Sequence of chain 1.N:
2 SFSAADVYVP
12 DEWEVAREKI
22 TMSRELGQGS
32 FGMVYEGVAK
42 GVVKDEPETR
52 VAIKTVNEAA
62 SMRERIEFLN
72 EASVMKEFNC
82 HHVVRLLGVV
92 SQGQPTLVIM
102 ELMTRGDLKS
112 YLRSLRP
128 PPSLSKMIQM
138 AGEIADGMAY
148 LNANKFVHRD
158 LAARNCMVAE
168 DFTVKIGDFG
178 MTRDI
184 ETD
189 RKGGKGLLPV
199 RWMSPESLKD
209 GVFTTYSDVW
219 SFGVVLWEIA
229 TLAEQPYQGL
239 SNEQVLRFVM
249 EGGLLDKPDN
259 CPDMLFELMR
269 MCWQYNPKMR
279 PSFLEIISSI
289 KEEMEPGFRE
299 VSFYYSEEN

A protein and the small-molecule ligand that binds it are described below.
Small molecule (SMILES): COc1cc2c(Nc3ccc(Sc4nccn4C)c(Cl)c3)c(C#N)cnc2cc1OCCCN(C)CCO

Binding-site contacts:
Ligand atom CL24 contacts residue VAL99 of chain 1.N at 3.1 Å.
Ligand atom N27 contacts residue SER31 of chain 1.N at 3.1 Å (h-bond).
Ligand atom C15 contacts residue THR105 of chain 1.N at 3.6 Å.
Ligand atom C3 contacts residue MET104 of chain 1.N at 3.4 Å (hydrophobic).
Ligand atom S25 contacts residue LYS55 of chain 1.N at 3.6 Å.
Ligand atom C5 contacts residue MET164 of chain 1.N at 3.7 Å (hydrophobic).
Ligand atom N17 contacts residue VAL35 of chain 1.N at 3.8 Å.
Ligand atom C2 contacts residue LEU27 of chain 1.N at 3.8 Å (hydrophobic).
Ligand atom C9 contacts residue ALA53 of chain 1.N at 3.7 Å (hydrophobic).
Ligand atom C28 contacts residue GLU72 of chain 1.N at 3.2 Å.
Ligand atom C21 contacts residue LYS55 of chain 1.N at 3.6 Å.
Ligand atom C8 contacts residue ALA53 of chain 1.N at 3.8 Å (hydrophobic).
Ligand atom S25 contacts residue PHE69 of chain 1.N at 3.6 Å.
Ligand atom N27 contacts residue PHE69 of chain 1.N at 3.2 Å.
Ligand atom N7 contacts residue MET164 of chain 1.N at 3.1 Å.
Ligand atom C8 contacts residue GLU102 of chain 1.N at 3.5 Å.
Ligand atom C8 contacts residue MET104 of chain 1.N at 3.7 Å (hydrophobic).
Ligand atom C16 contacts residue LEU27 of chain 1.N at 3.6 Å (hydrophobic).
Ligand atom C18 contacts residue VAL35 of chain 1.N at 3.8 Å (hydrophobic).
Ligand atom N7 contacts residue MET104 of chain 1.N at 3.1 Å (h-bond).
Ligand atom N33 contacts residue MET101 of chain 1.N at 2.9 Å.
Ligand atom C14 contacts residue THR105 of chain 1.N at 3.5 Å.
Ligand atom C32 contacts residue MET101 of chain 1.N at 3.5 Å (hydrophobic).
Ligand atom C1 contacts residue LEU27 of chain 1.N at 3.6 Å (hydrophobic).
Ligand atom C31 contacts residue MET76 of chain 1.N at 3.8 Å (hydrophobic).
Ligand atom CL24 contacts residue LYS55 of chain 1.N at 3.0 Å.
Ligand atom C29 contacts residue GLU72 of chain 1.N at 3.4 Å.
Ligand atom C4 contacts residue MET164 of chain 1.N at 3.3 Å (hydrophobic).
Ligand atom C26 contacts residue PHE69 of chain 1.N at 3.3 Å (hydrophobic).
Ligand atom C20 contacts residue LYS55 of chain 1.N at 3.4 Å.
Ligand atom N27 contacts residue LYS55 of chain 1.N at 3.3 Å (salt-bridge).
Ligand atom C22 contacts residue LYS55 of chain 1.N at 3.7 Å.
Ligand atom N7 contacts residue LEU103 of chain 1.N at 3.8 Å.
Ligand atom C9 contacts residue MET164 of chain 1.N at 3.7 Å (hydrophobic).
Ligand atom C23 contacts residue VAL35 of chain 1.N at 3.5 Å (hydrophobic).
Ligand atom O11 contacts residue LEU27 of chain 1.N at 3.2 Å.
Ligand atom C31 contacts residue MET101 of chain 1.N at 3.7 Å (hydrophobic).
Ligand atom C28 contacts residue SER31 of chain 1.N at 3.3 Å.
Ligand atom C13 contacts residue LEU27 of chain 1.N at 3.6 Å (hydrophobic).
Ligand atom C8 contacts residue MET164 of chain 1.N at 3.3 Å (hydrophobic).